The protein below binds the small molecule below.
Small molecule (SMILES): CC(=O)N[C@H]1[C@H](O[C@H]2[C@H](O)[C@@H](NC(C)=O)CO[C@@H]2CO)O[C@H](CO)[C@@H](O)[C@@H]1O

Binding-site contacts:
Ligand atom C4 contacts residue ASN77 of chain 4.F at 4.2 Å.
Ligand atom C3 contacts residue ASN77 of chain 4.F at 3.7 Å.
Ligand atom O5 contacts residue ASN77 of chain 4.F at 2.4 Å (h-bond).
Ligand atom N2 contacts residue ASN77 of chain 4.F at 2.8 Å (h-bond).
Ligand atom O6 contacts residue THR94 of chain 4.F at 4.0 Å.
Ligand atom N2 contacts residue NAG1 of chain 4.L at 4.2 Å.
Ligand atom C8 contacts residue ASN77 of chain 4.F at 4.1 Å.
Ligand atom C7 contacts residue NAG1 of chain 4.L at 4.3 Å.
Ligand atom O5 contacts residue THR94 of chain 4.F at 3.8 Å.
Ligand atom C7 contacts residue ASN77 of chain 4.F at 2.7 Å.
Ligand atom C5 contacts residue ASN77 of chain 4.F at 3.7 Å.
Ligand atom C1 contacts residue NAG1 of chain 4.L at 3.4 Å.
Ligand atom O7 contacts residue ASN77 of chain 4.F at 2.3 Å (h-bond).
Ligand atom C8 contacts residue NAG1 of chain 4.L at 4.3 Å.
Ligand atom C2 contacts residue NAG1 of chain 4.L at 4.3 Å.
Ligand atom O5 contacts residue NAG1 of chain 4.L at 4.2 Å.
Ligand atom C2 contacts residue ASN77 of chain 4.F at 2.3 Å.
Ligand atom C5 contacts residue NAG1 of chain 4.L at 4.5 Å.
Ligand atom C1 contacts residue ASN77 of chain 4.F at 1.5 Å.
Ligand atom C6 contacts residue THR94 of chain 4.F at 4.0 Å.

Sequence of chain 4.F:
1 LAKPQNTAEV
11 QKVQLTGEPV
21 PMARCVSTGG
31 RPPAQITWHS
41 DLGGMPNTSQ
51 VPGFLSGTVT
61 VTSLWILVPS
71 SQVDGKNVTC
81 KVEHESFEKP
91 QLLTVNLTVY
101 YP